Sequence of chain 1.D:
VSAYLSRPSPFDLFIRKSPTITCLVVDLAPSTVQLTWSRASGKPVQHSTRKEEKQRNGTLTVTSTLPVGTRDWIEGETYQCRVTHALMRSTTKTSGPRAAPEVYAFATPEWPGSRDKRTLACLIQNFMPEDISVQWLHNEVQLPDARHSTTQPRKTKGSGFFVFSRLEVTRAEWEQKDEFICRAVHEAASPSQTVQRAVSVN

Binding-site contacts:
Ligand atom C6 contacts residue TYR15 of chain 1.D at 3.7 Å (hydrophobic).
Ligand atom O7 contacts residue THR74 of chain 1.D at 3.8 Å.
Ligand atom O6 contacts residue GLN170 of chain 1.D at 3.8 Å.
Ligand atom O6 contacts residue ILE150 of chain 1.D at 3.0 Å (h-bond).
Ligand atom C6 contacts residue LEU35 of chain 1.D at 3.6 Å (hydrophobic).
Ligand atom O2 contacts residue ARG18 of chain 1.D at 2.8 Å (salt-bridge).
Ligand atom C3 contacts residue ASN70 of chain 1.D at 3.8 Å.
Ligand atom C6 contacts residue PRO171 of chain 1.D at 3.9 Å (hydrophobic).
Ligand atom C4 contacts residue GLN170 of chain 1.D at 3.8 Å.
Ligand atom C1 contacts residue GLN170 of chain 1.D at 3.8 Å.
Ligand atom C5 contacts residue ASN70 of chain 1.D at 3.7 Å.
Ligand atom C6 contacts residue ILE150 of chain 1.D at 3.5 Å (hydrophobic).
Ligand atom O6 contacts residue ASP149 of chain 1.D at 3.5 Å.
Ligand atom C2 contacts residue ASN70 of chain 1.D at 2.5 Å.
Ligand atom O3 contacts residue SER20 of chain 1.D at 3.2 Å.
Ligand atom C7 contacts residue ASN70 of chain 1.D at 3.6 Å.
Ligand atom O2 contacts residue THR168 of chain 1.D at 2.9 Å (h-bond).
Ligand atom C3 contacts residue THR168 of chain 1.D at 3.8 Å.
Ligand atom C4 contacts residue ILE150 of chain 1.D at 3.5 Å (hydrophobic).
Ligand atom N2 contacts residue ASN70 of chain 1.D at 2.8 Å (h-bond).
Ligand atom C2 contacts residue ARG18 of chain 1.D at 3.5 Å.
Ligand atom C2 contacts residue THR168 of chain 1.D at 3.5 Å.
Ligand atom O4 contacts residue GLN170 of chain 1.D at 3.5 Å (h-bond).
Ligand atom O5 contacts residue ASN70 of chain 1.D at 2.4 Å (h-bond).
Ligand atom O6 contacts residue TYR15 of chain 1.D at 3.2 Å (h-bond).
Ligand atom O2 contacts residue GLN170 of chain 1.D at 3.6 Å.
Ligand atom O4 contacts residue ILE150 of chain 1.D at 2.8 Å (h-bond).
Ligand atom O6 contacts residue PRO171 of chain 1.D at 3.8 Å.
Ligand atom C4 contacts residue GLN170 of chain 1.D at 3.8 Å.
Ligand atom O3 contacts residue GLN170 of chain 1.D at 3.7 Å.
Ligand atom C1 contacts residue THR72 of chain 1.D at 3.8 Å.
Ligand atom C1 contacts residue ASN70 of chain 1.D at 1.4 Å.
Ligand atom C3 contacts residue GLN170 of chain 1.D at 3.4 Å.
Ligand atom C3 contacts residue TYR15 of chain 1.D at 3.6 Å (hydrophobic).
Ligand atom O2 contacts residue PRO19 of chain 1.D at 3.3 Å (h-bond).
Ligand atom C6 contacts residue GLN68 of chain 1.D at 3.5 Å.
Ligand atom O3 contacts residue THR168 of chain 1.D at 3.0 Å (h-bond).
Ligand atom O6 contacts residue GLU148 of chain 1.D at 3.5 Å (salt-bridge).
Ligand atom O3 contacts residue LEU35 of chain 1.D at 3.6 Å.
Ligand atom O5 contacts residue VAL37 of chain 1.D at 3.8 Å.

A protein and the small-molecule ligand that binds it are described below.
Small molecule (SMILES): CC(=O)N[C@H]1[C@H](O[C@H]2[C@H](O)[C@@H](NC(C)=O)CO[C@@H]2CO)O[C@H](CO)[C@@H](O[C@@H]2O[C@H](CO[C@H]3O[C@H](CO[C@H]4O[C@H](CO)[C@@H](O)[C@H](O)[C@@H]4O)[C@@H](O)[C@H](O[C@H]4O[C@H](CO)[C@@H](O)[C@H](O)[C@@H]4O)[C@@H]3O)[C@@H](O)[C@H](O[C@H]3O[C@H](CO)[C@@H](O)[C@H](O)[C@@H]3O)[C@@H]2O)[C@@H]1O